Sequence of chain 21.I:
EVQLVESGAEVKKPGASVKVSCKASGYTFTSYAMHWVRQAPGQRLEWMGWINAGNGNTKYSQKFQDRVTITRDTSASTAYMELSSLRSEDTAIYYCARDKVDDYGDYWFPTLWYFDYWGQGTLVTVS

This protein binds this small molecule.
Small molecule (SMILES): CC(=O)N[C@@H]1[C@@H](O)[C@H](O)[C@@H](CO)O[C@H]1O

Sequence of chain 21.C:
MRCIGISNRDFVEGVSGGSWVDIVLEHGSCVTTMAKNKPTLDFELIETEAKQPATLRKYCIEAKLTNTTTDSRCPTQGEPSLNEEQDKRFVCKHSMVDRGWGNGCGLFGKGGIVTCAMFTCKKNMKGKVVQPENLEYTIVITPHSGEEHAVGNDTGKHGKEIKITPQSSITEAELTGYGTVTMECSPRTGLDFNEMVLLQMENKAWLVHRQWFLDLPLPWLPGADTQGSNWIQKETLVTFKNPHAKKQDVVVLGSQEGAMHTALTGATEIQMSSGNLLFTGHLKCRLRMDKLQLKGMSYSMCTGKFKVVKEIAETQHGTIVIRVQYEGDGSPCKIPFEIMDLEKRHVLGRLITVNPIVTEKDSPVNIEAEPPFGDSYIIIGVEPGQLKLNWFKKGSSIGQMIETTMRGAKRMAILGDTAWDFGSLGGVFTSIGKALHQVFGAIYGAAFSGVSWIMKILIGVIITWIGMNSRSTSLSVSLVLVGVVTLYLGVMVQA

Binding-site contacts:
Ligand atom C3 contacts residue ASN67 of chain 21.C at 3.8 Å.
Ligand atom O4 contacts residue GLN65 of chain 21.I at 3.6 Å.
Ligand atom C4 contacts residue ASP66 of chain 21.I at 4.0 Å.
Ligand atom C4 contacts residue GLN65 of chain 21.I at 3.3 Å.
Ligand atom N2 contacts residue ASN67 of chain 21.C at 2.9 Å (h-bond).
Ligand atom O7 contacts residue ASN67 of chain 21.C at 4.1 Å.
Ligand atom O5 contacts residue GLN65 of chain 21.I at 3.7 Å.
Ligand atom C2 contacts residue GLN65 of chain 21.I at 4.4 Å.
Ligand atom C6 contacts residue GLN65 of chain 21.I at 3.5 Å.
Ligand atom C1 contacts residue ASN67 of chain 21.C at 1.4 Å.
Ligand atom O5 contacts residue ASN67 of chain 21.C at 2.4 Å (h-bond).
Ligand atom O3 contacts residue GLN65 of chain 21.I at 3.6 Å.
Ligand atom C4 contacts residue ASN67 of chain 21.C at 4.2 Å.
Ligand atom C5 contacts residue GLN65 of chain 21.I at 3.7 Å.
Ligand atom O6 contacts residue ASN67 of chain 21.C at 4.0 Å.
Ligand atom O4 contacts residue ASP66 of chain 21.I at 2.7 Å (salt-bridge).
Ligand atom C3 contacts residue GLN65 of chain 21.I at 4.0 Å.
Ligand atom C2 contacts residue ASN67 of chain 21.C at 2.4 Å.
Ligand atom O6 contacts residue TYR60 of chain 21.I at 4.2 Å.
Ligand atom C7 contacts residue PHE90 of chain 21.C at 4.4 Å (hydrophobic).
Ligand atom C5 contacts residue ASN67 of chain 21.C at 3.7 Å.
Ligand atom C8 contacts residue PHE90 of chain 21.C at 3.7 Å (hydrophobic).
Ligand atom O6 contacts residue GLN65 of chain 21.I at 2.5 Å (h-bond).
Ligand atom C7 contacts residue ASN67 of chain 21.C at 3.7 Å.